Binding-site contacts:
Ligand atom C5 contacts residue ASN585 of chain 1.A at 3.6 Å.
Ligand atom C3 contacts residue ASN585 of chain 1.A at 3.9 Å.
Ligand atom C2 contacts residue ASN585 of chain 1.A at 2.6 Å.
Ligand atom O5 contacts residue SER587 of chain 1.A at 4.2 Å.
Ligand atom O6 contacts residue VAL588 of chain 1.A at 4.0 Å.
Ligand atom O7 contacts residue ASN585 of chain 1.A at 3.2 Å (h-bond).
Ligand atom C5 contacts residue SER587 of chain 1.A at 4.0 Å.
Ligand atom O5 contacts residue VAL588 of chain 1.A at 3.8 Å.
Ligand atom O5 contacts residue ASN585 of chain 1.A at 2.4 Å (h-bond).
Ligand atom C7 contacts residue ASN585 of chain 1.A at 3.4 Å.
Ligand atom C1 contacts residue ASN585 of chain 1.A at 1.4 Å.
Ligand atom N2 contacts residue ASN585 of chain 1.A at 3.1 Å (h-bond).
Ligand atom C6 contacts residue SER587 of chain 1.A at 3.9 Å.
Ligand atom C4 contacts residue ASN585 of chain 1.A at 4.3 Å.

Sequence of chain 1.A:
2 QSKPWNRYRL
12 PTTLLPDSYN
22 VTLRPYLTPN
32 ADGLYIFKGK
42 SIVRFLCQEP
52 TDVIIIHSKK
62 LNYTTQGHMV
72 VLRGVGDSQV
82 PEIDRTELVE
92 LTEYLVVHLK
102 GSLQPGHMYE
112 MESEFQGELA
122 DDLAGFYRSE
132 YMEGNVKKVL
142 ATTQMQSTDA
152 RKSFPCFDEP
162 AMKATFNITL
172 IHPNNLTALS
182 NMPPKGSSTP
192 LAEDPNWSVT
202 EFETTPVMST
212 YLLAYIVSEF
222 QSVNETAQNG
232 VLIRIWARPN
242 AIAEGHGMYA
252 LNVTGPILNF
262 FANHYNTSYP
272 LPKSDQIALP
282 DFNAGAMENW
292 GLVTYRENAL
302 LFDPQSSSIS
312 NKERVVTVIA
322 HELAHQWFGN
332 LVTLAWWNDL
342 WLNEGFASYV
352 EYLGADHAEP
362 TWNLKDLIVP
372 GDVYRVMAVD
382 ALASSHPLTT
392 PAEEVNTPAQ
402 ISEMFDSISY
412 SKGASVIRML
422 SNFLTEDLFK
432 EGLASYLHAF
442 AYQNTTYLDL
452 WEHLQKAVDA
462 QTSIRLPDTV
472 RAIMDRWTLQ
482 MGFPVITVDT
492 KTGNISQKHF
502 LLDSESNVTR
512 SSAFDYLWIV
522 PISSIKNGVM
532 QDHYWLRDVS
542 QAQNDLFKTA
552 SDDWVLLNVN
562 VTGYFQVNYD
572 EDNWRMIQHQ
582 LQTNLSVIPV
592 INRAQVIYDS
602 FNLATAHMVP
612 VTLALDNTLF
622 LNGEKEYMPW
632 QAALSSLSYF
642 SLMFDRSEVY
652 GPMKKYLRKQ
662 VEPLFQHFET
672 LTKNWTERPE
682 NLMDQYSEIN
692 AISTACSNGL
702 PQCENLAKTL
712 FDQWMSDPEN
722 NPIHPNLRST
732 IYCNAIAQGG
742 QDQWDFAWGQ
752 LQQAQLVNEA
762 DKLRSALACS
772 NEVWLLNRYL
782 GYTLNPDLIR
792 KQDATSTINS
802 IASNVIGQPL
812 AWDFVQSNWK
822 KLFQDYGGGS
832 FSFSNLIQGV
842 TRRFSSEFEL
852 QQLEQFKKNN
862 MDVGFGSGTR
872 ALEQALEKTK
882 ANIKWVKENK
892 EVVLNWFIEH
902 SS

This small molecule binds to this protein.
Small molecule (SMILES): CC(=O)N[C@@H]1[C@@H](O)[C@H](O)[C@@H](CO)O[C@H]1O